Binding-site contacts:
Ligand atom O5 contacts residue ASN234 of chain 1.C at 2.4 Å (h-bond).
Ligand atom O5 contacts residue THR108 of chain 1.C at 3.5 Å.
Ligand atom C5 contacts residue THR108 of chain 1.C at 4.1 Å.
Ligand atom C8 contacts residue ASN234 of chain 1.C at 4.5 Å.
Ligand atom C1 contacts residue ASN234 of chain 1.C at 1.4 Å.
Ligand atom C7 contacts residue ASN234 of chain 1.C at 3.5 Å.
Ligand atom C2 contacts residue ASN234 of chain 1.C at 2.4 Å.
Ligand atom O7 contacts residue ASN234 of chain 1.C at 3.8 Å.
Ligand atom O6 contacts residue THR108 of chain 1.C at 3.4 Å.
Ligand atom C3 contacts residue ASN234 of chain 1.C at 3.8 Å.
Ligand atom C1 contacts residue THR108 of chain 1.C at 4.4 Å.
Ligand atom O6 contacts residue THR236 of chain 1.C at 3.7 Å.
Ligand atom C4 contacts residue ASN234 of chain 1.C at 4.3 Å.
Ligand atom C5 contacts residue ASN234 of chain 1.C at 3.7 Å.
Ligand atom C6 contacts residue THR108 of chain 1.C at 3.8 Å.
Ligand atom N2 contacts residue ASN234 of chain 1.C at 2.8 Å (h-bond).

Sequence of chain 1.C:
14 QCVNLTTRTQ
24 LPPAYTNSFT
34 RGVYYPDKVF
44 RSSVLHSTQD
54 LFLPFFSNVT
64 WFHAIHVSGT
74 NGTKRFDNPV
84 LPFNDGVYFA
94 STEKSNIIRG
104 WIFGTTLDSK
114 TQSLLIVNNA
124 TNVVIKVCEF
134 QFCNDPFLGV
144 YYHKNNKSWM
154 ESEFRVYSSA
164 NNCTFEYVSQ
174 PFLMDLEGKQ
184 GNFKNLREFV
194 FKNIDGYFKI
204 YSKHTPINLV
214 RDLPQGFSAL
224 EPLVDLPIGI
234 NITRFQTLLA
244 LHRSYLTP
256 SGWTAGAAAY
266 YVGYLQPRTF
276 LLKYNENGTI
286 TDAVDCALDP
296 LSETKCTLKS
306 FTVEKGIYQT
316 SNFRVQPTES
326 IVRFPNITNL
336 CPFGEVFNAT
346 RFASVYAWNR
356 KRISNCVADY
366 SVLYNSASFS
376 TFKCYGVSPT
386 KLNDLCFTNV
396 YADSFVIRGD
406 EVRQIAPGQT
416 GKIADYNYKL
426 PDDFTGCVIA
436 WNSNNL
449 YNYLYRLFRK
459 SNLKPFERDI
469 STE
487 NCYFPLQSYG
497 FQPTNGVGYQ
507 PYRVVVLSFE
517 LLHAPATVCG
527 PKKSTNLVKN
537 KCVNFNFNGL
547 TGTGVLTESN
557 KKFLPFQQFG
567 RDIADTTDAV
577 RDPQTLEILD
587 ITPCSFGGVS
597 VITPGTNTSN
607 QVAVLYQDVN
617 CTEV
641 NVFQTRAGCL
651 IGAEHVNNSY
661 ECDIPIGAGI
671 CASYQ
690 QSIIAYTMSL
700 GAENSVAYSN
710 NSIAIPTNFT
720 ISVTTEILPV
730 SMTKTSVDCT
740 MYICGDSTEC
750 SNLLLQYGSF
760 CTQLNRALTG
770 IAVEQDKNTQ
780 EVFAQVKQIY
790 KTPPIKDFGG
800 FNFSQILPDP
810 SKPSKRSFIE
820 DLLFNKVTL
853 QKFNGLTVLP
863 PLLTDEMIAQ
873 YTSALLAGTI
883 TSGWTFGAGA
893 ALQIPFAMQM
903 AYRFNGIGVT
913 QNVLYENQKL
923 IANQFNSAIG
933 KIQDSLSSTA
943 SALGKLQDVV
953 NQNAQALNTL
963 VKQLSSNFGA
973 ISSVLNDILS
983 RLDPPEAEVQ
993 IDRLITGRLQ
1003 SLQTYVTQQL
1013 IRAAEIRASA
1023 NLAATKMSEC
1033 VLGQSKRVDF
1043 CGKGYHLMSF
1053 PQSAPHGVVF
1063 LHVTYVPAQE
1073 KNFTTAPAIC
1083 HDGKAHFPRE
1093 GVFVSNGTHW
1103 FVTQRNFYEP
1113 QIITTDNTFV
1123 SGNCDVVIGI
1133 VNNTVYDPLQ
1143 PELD

A protein and the small-molecule ligand that binds it are described below.
Small molecule (SMILES): CC(=O)N[C@H]1[C@H](O[C@H]2[C@H](O)[C@@H](NC(C)=O)CO[C@@H]2CO)O[C@H](CO)[C@@H](O)[C@@H]1O